Sequence of chain 1.C:
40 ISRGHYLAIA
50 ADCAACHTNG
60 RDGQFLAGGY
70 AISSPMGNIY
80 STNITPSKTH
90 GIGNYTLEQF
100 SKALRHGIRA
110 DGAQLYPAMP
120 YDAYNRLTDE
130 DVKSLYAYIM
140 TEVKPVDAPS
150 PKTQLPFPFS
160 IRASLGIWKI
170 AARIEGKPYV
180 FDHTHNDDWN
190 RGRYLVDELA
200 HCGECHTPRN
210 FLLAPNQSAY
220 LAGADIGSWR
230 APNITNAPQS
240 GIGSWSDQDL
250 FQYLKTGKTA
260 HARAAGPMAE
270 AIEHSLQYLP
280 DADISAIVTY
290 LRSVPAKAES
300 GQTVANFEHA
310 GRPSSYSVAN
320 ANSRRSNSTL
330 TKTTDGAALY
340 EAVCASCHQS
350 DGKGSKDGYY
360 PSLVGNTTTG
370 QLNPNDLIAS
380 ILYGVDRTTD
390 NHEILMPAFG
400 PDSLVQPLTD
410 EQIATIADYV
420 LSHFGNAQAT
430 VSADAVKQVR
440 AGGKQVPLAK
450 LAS

Binding-site contacts:
Ligand atom O3 contacts residue PRO157 of chain 1.C at 4.0 Å.
Ligand atom C25 contacts residue GLU203 of chain 1.C at 3.7 Å.
Ligand atom O2 contacts residue PRO157 of chain 1.C at 3.1 Å.
Ligand atom C27 contacts residue CYS204 of chain 1.C at 3.6 Å (hydrophobic).
Ligand atom C16 contacts residue PRO116 of chain 1.C at 3.6 Å (hydrophobic).
Ligand atom C21 contacts residue PRO116 of chain 1.C at 3.9 Å (hydrophobic).
Ligand atom O4 contacts residue SER163 of chain 1.C at 3.2 Å.
Ligand atom C13 contacts residue PRO116 of chain 1.C at 3.5 Å (hydrophobic).
Ligand atom C1M contacts residue LEU450 of chain 1.C at 3.6 Å (hydrophobic).
Ligand atom C7 contacts residue LEU211 of chain 1.C at 3.6 Å (hydrophobic).
Ligand atom C14 contacts residue PRO116 of chain 1.C at 3.8 Å (hydrophobic).
Ligand atom C20 contacts residue PRO116 of chain 1.C at 3.6 Å (hydrophobic).
Ligand atom C1M contacts residue LEU447 of chain 1.C at 3.6 Å (hydrophobic).
Ligand atom C9 contacts residue PHE158 of chain 1.C at 4.0 Å (hydrophobic).
Ligand atom C15 contacts residue TYR115 of chain 1.C at 4.0 Å (hydrophobic).
Ligand atom C3M contacts residue SER163 of chain 1.C at 3.6 Å.
Ligand atom C8 contacts residue TRP167 of chain 1.C at 3.8 Å (hydrophobic).
Ligand atom C12 contacts residue TRP167 of chain 1.C at 3.7 Å (hydrophobic).
Ligand atom C22 contacts residue ARG208 of chain 1.C at 3.6 Å.
Ligand atom O2 contacts residue LEU450 of chain 1.C at 3.3 Å.
Ligand atom C12 contacts residue LEU164 of chain 1.C at 3.7 Å (hydrophobic).
Ligand atom C4M contacts residue ILE166 of chain 1.C at 3.9 Å (hydrophobic).
Ligand atom C8 contacts residue LEU447 of chain 1.C at 3.7 Å (hydrophobic).
Ligand atom C4 contacts residue SER163 of chain 1.C at 3.7 Å.
Ligand atom C28 contacts residue HEC1 of chain 1.G at 3.7 Å.
Ligand atom C15 contacts residue MET75 of chain 1.C at 3.5 Å (hydrophobic).
Ligand atom O5 contacts residue SER163 of chain 1.C at 3.6 Å (h-bond).
Ligand atom C30 contacts residue PRO266 of chain 1.C at 3.8 Å (hydrophobic).
Ligand atom C29 contacts residue HEC1 of chain 1.G at 4.0 Å.
Ligand atom C9 contacts residue TRP167 of chain 1.C at 3.7 Å (hydrophobic).
Ligand atom C20 contacts residue LEU212 of chain 1.C at 3.4 Å (hydrophobic).
Ligand atom C11 contacts residue MET75 of chain 1.C at 3.5 Å (hydrophobic).
Ligand atom C24 contacts residue GLU203 of chain 1.C at 3.8 Å.
Ligand atom C28 contacts residue ILE225 of chain 1.C at 4.0 Å (hydrophobic).
Ligand atom C14 contacts residue MET75 of chain 1.C at 3.5 Å (hydrophobic).
Ligand atom C13 contacts residue MET75 of chain 1.C at 3.8 Å (hydrophobic).
Ligand atom C10 contacts residue LEU164 of chain 1.C at 4.0 Å (hydrophobic).
Ligand atom C28 contacts residue CYS204 of chain 1.C at 3.6 Å (hydrophobic).
Ligand atom C17 contacts residue LEU212 of chain 1.C at 3.6 Å (hydrophobic).
Ligand atom C11 contacts residue PHE158 of chain 1.C at 3.9 Å (hydrophobic).

This small molecule binds to this protein.
Small molecule (SMILES): COC1=C(OC)C(=O)C(C/C=C(\C)CC/C=C(\C)CC/C=C(\C)CC/C=C(\C)CC/C=C(\C)CC/C=C(\C)CC/C=C(\C)CC/C=C(\C)CC/C=C(\C)CCC=C(C)C)=C(C)C1=O